Sequence of chain 1.A:
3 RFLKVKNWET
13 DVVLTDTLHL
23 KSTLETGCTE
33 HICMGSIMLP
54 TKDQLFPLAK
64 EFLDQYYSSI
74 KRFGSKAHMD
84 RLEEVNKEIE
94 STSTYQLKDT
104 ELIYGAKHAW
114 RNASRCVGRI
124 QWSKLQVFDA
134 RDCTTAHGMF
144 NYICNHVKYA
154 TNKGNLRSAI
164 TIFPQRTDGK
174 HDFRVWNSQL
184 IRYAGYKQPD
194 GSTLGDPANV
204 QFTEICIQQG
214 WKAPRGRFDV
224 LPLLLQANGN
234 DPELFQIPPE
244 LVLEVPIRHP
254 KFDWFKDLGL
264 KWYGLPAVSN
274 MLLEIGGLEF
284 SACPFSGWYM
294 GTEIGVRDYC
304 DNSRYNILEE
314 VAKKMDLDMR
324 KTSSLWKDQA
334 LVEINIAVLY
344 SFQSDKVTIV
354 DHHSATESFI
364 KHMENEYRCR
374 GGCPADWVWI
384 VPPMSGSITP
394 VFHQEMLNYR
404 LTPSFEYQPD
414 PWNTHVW

The protein below binds the small molecule below.
Small molecule (SMILES): CN[C@H](C)Cc1cc(C#N)cc(OCc2ccc3c(C)cc(N)nc3c2)c1

Binding-site contacts:
Ligand atom C03 contacts residue HEM1 of chain 1.C at 3.4 Å.
Ligand atom C08 contacts residue HEM1 of chain 1.C at 3.4 Å.
Ligand atom C24 contacts residue TYR410 of chain 1.A at 3.6 Å (hydrophobic).
Ligand atom C03 contacts residue PRO269 of chain 1.A at 3.8 Å (hydrophobic).
Ligand atom C27 contacts residue TYR410 of chain 1.A at 3.2 Å (hydrophobic).
Ligand atom C06 contacts residue PHE288 of chain 1.A at 3.6 Å (hydrophobic).
Ligand atom C10 contacts residue GLU296 of chain 1.A at 3.6 Å.
Ligand atom C33 contacts residue ARG300 of chain 1.A at 3.7 Å.
Ligand atom C02 contacts residue HEM1 of chain 1.C at 3.5 Å.
Ligand atom C09 contacts residue GLU296 of chain 1.A at 3.6 Å.
Ligand atom C04 contacts residue HEM1 of chain 1.C at 3.7 Å.
Ligand atom C11 contacts residue HEM1 of chain 1.C at 3.3 Å.
Ligand atom C33 contacts residue HEM1 of chain 1.C at 3.3 Å.
Ligand atom C30 contacts residue H4B1 of chain 1.D at 3.4 Å.
Ligand atom C02 contacts residue TRP291 of chain 1.A at 3.8 Å (hydrophobic).
Ligand atom C26 contacts residue HEM1 of chain 1.C at 3.8 Å.
Ligand atom N02 contacts residue TRP291 of chain 1.A at 2.8 Å (h-bond).
Ligand atom C09 contacts residue HEM1 of chain 1.C at 3.4 Å.
Ligand atom N01 contacts residue HEM1 of chain 1.C at 3.6 Å.
Ligand atom C11 contacts residue GLY290 of chain 1.A at 3.7 Å.
Ligand atom C07 contacts residue VAL271 of chain 1.A at 3.3 Å (hydrophobic).
Ligand atom N02 contacts residue GLU296 of chain 1.A at 2.6 Å (salt-bridge).
Ligand atom N32 contacts residue H4B1 of chain 1.D at 2.8 Å (h-bond).
Ligand atom C05 contacts residue HEM1 of chain 1.C at 3.8 Å.
Ligand atom C07 contacts residue HEM1 of chain 1.C at 3.5 Å.
Ligand atom N28 contacts residue TYR410 of chain 1.A at 3.2 Å.
Ligand atom N02 contacts residue HEM1 of chain 1.C at 3.6 Å.
Ligand atom C06 contacts residue VAL271 of chain 1.A at 3.5 Å (hydrophobic).
Ligand atom N32 contacts residue HEM1 of chain 1.C at 3.2 Å (h-bond).
Ligand atom N28 contacts residue ASN273 of chain 1.A at 3.4 Å (h-bond).
Ligand atom N02 contacts residue PRO269 of chain 1.A at 3.7 Å.
Ligand atom C33 contacts residue H4B1 of chain 1.D at 3.0 Å.
Ligand atom C06 contacts residue HEM1 of chain 1.C at 3.5 Å.
Ligand atom C10 contacts residue HEM1 of chain 1.C at 3.6 Å.
Ligand atom C23 contacts residue TYR410 of chain 1.A at 3.6 Å (hydrophobic).
Ligand atom C12 contacts residue HEM1 of chain 1.C at 3.5 Å.
Ligand atom C27 contacts residue ASN273 of chain 1.A at 3.8 Å.
Ligand atom N01 contacts residue GLU296 of chain 1.A at 2.7 Å (salt-bridge).
Ligand atom N02 contacts residue TYR292 of chain 1.A at 3.5 Å.
Ligand atom C02 contacts residue GLU296 of chain 1.A at 3.5 Å.